Binding-site contacts:
Ligand atom C8 contacts residue ASN717 of chain 1.B at 3.2 Å.
Ligand atom C7 contacts residue ASN717 of chain 1.B at 3.2 Å.
Ligand atom C5 contacts residue ASN717 of chain 1.B at 3.8 Å.
Ligand atom C8 contacts residue GLN926 of chain 1.B at 4.0 Å.
Ligand atom O7 contacts residue ASN717 of chain 1.B at 4.2 Å.
Ligand atom C8 contacts residue LEU922 of chain 1.B at 3.6 Å (hydrophobic).
Ligand atom C4 contacts residue ASN717 of chain 1.B at 4.3 Å.
Ligand atom O4 contacts residue LEU922 of chain 1.B at 4.1 Å.
Ligand atom C6 contacts residue GLN926 of chain 1.B at 3.7 Å.
Ligand atom C8 contacts residue ASN925 of chain 1.B at 4.3 Å.
Ligand atom N2 contacts residue LEU922 of chain 1.B at 4.3 Å.
Ligand atom C5 contacts residue LEU922 of chain 1.B at 4.0 Å (hydrophobic).
Ligand atom C5 contacts residue GLN926 of chain 1.B at 4.3 Å.
Ligand atom C2 contacts residue ASN717 of chain 1.B at 2.5 Å.
Ligand atom C1 contacts residue ASN717 of chain 1.B at 1.5 Å.
Ligand atom C1 contacts residue GLN1071 of chain 1.B at 4.4 Å.
Ligand atom C6 contacts residue LEU922 of chain 1.B at 4.2 Å (hydrophobic).
Ligand atom O5 contacts residue ASN717 of chain 1.B at 2.4 Å (h-bond).
Ligand atom C7 contacts residue LEU922 of chain 1.B at 3.5 Å (hydrophobic).
Ligand atom C8 contacts residue GLN1071 of chain 1.B at 3.9 Å.
Ligand atom O5 contacts residue GLN1071 of chain 1.B at 4.4 Å.
Ligand atom C3 contacts residue ASN717 of chain 1.B at 3.9 Å.
Ligand atom N2 contacts residue ASN717 of chain 1.B at 3.0 Å (h-bond).
Ligand atom O7 contacts residue LEU922 of chain 1.B at 3.4 Å.

The protein below binds the small molecule below.
Small molecule (SMILES): CC(=O)N[C@H]1[C@H](O[C@H]2[C@H](O)[C@@H](NC(C)=O)CO[C@@H]2CO)O[C@H](CO)[C@@H](O)[C@@H]1O

Sequence of chain 1.B:
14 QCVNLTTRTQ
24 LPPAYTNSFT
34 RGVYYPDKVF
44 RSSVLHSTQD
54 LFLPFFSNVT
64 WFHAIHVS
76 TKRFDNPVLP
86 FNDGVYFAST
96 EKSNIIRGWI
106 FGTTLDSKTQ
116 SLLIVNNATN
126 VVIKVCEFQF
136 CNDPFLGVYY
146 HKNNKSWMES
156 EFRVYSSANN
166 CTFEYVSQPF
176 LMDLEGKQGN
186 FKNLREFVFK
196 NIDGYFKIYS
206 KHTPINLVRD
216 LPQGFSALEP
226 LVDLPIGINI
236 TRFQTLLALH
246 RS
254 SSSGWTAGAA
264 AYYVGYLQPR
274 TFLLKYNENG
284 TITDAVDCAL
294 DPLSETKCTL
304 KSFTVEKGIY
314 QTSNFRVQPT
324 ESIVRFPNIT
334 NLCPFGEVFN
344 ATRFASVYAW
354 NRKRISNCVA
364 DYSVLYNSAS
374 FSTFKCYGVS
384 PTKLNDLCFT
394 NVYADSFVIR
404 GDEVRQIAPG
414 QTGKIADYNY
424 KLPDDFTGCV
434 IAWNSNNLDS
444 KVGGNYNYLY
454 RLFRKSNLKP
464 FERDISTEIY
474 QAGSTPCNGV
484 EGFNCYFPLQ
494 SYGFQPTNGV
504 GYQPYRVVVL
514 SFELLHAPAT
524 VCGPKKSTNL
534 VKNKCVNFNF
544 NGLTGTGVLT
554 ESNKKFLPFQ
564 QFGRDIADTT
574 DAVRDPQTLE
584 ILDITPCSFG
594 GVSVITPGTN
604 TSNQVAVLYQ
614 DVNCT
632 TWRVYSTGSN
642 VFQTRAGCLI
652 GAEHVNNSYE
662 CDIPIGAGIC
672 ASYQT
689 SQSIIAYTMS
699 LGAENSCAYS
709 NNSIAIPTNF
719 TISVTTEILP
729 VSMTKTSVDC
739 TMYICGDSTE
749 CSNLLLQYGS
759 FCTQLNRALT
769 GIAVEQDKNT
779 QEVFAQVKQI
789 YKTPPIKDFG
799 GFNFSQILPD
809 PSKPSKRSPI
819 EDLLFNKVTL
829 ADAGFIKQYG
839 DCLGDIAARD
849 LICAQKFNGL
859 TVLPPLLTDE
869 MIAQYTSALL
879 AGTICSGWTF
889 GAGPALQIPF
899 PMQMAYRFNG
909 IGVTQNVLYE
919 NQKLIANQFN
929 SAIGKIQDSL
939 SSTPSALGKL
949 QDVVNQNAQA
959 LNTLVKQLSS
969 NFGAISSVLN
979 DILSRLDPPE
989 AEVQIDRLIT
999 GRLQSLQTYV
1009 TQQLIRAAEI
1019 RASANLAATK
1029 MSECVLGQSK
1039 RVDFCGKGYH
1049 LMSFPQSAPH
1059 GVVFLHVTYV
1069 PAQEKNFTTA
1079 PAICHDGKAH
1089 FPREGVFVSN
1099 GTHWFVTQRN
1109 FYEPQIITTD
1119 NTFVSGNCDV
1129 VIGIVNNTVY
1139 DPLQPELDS